Binding-site contacts:
Ligand atom N8 contacts residue HEM1 of chain 1.E at 2.9 Å (h-bond).
Ligand atom C6 contacts residue GLU296 of chain 1.A at 3.5 Å.
Ligand atom N1' contacts residue GLU296 of chain 1.A at 2.9 Å (salt-bridge).
Ligand atom C5' contacts residue GLU296 of chain 1.A at 3.3 Å.
Ligand atom C8 contacts residue GLY290 of chain 1.A at 3.8 Å.
Ligand atom C23 contacts residue TRP10 of chain 1.B at 3.9 Å (hydrophobic).
Ligand atom C9 contacts residue HEM1 of chain 1.E at 3.3 Å.
Ligand atom N6 contacts residue TRP291 of chain 1.A at 3.0 Å (h-bond).
Ligand atom C2' contacts residue GLU296 of chain 1.A at 3.8 Å.
Ligand atom N1' contacts residue TYR292 of chain 1.A at 3.9 Å.
Ligand atom C2 contacts residue GLU296 of chain 1.A at 3.4 Å.
Ligand atom C24 contacts residue TRP10 of chain 1.B at 3.6 Å (hydrophobic).
Ligand atom N6 contacts residue HEM1 of chain 1.E at 3.4 Å.
Ligand atom N1 contacts residue GLU296 of chain 1.A at 2.6 Å (salt-bridge).
Ligand atom C12 contacts residue TRP382 of chain 1.A at 3.6 Å (hydrophobic).
Ligand atom C3' contacts residue GLN182 of chain 1.A at 3.7 Å.
Ligand atom C3 contacts residue VAL271 of chain 1.A at 3.5 Å (hydrophobic).
Ligand atom C8 contacts residue HEM1 of chain 1.E at 3.5 Å.
Ligand atom C10 contacts residue HEM1 of chain 1.E at 3.0 Å.
Ligand atom C7 contacts residue GLU296 of chain 1.A at 3.4 Å.
Ligand atom C8 contacts residue PHE288 of chain 1.A at 3.6 Å (hydrophobic).
Ligand atom C5' contacts residue TYR292 of chain 1.A at 3.9 Å (hydrophobic).
Ligand atom C12 contacts residue HEM1 of chain 1.E at 3.5 Å.
Ligand atom C2' contacts residue HEM1 of chain 1.E at 3.1 Å.
Ligand atom C5 contacts residue HEM1 of chain 1.E at 3.5 Å.
Ligand atom C7 contacts residue HEM1 of chain 1.E at 3.4 Å.
Ligand atom N6 contacts residue GLU296 of chain 1.A at 2.8 Å (salt-bridge).
Ligand atom C6 contacts residue PRO269 of chain 1.A at 3.7 Å (hydrophobic).
Ligand atom N6 contacts residue TYR292 of chain 1.A at 3.7 Å.
Ligand atom C21 contacts residue TYR410 of chain 1.A at 3.5 Å (hydrophobic).
Ligand atom C5' contacts residue GLN182 of chain 1.A at 3.8 Å.
Ligand atom C8 contacts residue SER289 of chain 1.A at 3.9 Å.
Ligand atom N6 contacts residue PRO269 of chain 1.A at 3.9 Å.
Ligand atom CL contacts residue TRP10 of chain 1.B at 3.5 Å.
Ligand atom C3' contacts residue HEM1 of chain 1.E at 3.6 Å.
Ligand atom C5 contacts residue PRO269 of chain 1.A at 3.8 Å (hydrophobic).
Ligand atom C8 contacts residue PRO269 of chain 1.A at 3.9 Å (hydrophobic).
Ligand atom N1 contacts residue HEM1 of chain 1.E at 3.9 Å.
Ligand atom C6 contacts residue HEM1 of chain 1.E at 3.8 Å.
Ligand atom N11 contacts residue HEM1 of chain 1.E at 3.9 Å.

Sequence of chain 1.B:
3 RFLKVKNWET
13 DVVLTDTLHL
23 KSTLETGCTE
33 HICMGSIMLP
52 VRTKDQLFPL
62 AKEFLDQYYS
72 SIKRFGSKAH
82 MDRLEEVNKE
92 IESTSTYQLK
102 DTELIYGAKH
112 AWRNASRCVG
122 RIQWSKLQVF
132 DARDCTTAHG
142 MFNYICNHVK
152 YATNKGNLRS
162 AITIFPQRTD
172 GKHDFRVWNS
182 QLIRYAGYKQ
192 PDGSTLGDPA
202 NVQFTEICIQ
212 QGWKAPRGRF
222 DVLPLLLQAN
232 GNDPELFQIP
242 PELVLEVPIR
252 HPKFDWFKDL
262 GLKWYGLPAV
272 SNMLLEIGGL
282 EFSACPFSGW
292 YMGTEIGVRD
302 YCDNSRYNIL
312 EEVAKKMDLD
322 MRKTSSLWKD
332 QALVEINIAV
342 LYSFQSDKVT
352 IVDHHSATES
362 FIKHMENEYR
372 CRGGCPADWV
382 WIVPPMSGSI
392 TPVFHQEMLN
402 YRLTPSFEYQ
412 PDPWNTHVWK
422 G

Sequence of chain 1.A:
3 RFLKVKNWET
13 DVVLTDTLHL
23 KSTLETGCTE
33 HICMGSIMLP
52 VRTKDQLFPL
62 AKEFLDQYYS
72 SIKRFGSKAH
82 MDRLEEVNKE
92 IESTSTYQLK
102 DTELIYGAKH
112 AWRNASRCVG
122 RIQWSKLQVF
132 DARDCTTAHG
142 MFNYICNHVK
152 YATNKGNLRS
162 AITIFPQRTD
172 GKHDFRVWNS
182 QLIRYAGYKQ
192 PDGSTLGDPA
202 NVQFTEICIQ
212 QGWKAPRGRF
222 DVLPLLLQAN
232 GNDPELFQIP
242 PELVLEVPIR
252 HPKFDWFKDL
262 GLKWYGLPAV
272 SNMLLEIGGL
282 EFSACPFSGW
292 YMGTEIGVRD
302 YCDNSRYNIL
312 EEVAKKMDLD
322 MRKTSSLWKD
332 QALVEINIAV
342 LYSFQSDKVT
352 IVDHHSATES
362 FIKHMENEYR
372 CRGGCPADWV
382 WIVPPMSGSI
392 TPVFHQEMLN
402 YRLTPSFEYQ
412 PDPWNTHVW

A small-molecule ligand and the protein it binds are described below.
Small molecule (SMILES): Cc1cc(N)nc(C[C@H]2CNC[C@H]2NCCNCc2ccc(Cl)cc2)c1